Sequence of chain 1.N:
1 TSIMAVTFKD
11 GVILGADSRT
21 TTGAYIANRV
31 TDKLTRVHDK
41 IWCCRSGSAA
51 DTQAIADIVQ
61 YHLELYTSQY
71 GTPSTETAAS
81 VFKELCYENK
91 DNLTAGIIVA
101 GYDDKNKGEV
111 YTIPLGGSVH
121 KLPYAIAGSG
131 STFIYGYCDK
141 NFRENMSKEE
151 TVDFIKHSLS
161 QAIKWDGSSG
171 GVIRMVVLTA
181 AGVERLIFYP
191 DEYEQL

Sequence of chain 1.H:
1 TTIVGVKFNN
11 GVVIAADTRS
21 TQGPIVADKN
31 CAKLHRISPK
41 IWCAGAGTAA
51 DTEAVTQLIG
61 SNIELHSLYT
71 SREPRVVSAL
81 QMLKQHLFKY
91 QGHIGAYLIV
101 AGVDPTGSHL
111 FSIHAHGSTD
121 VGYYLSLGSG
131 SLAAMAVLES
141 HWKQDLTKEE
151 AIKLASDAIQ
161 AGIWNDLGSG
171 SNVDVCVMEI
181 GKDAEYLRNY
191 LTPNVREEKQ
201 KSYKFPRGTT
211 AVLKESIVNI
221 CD

Binding-site contacts:
Ligand atom O48 contacts residue THR1 of chain 1.N at 2.3 Å (h-bond).
Ligand atom C13 contacts residue HIS116 of chain 1.H at 3.7 Å.
Ligand atom O60 contacts residue SER129 of chain 1.N at 3.4 Å (h-bond).
Ligand atom C59 contacts residue SER129 of chain 1.N at 3.6 Å.
Ligand atom C43 contacts residue GLY47 of chain 1.N at 3.2 Å.
Ligand atom C59 contacts residue THR1 of chain 1.N at 2.5 Å.
Ligand atom O40 contacts residue THR21 of chain 1.N at 3.1 Å (h-bond).
Ligand atom C42 contacts residue THR1 of chain 1.N at 2.3 Å.
Ligand atom O40 contacts residue THR20 of chain 1.N at 3.4 Å.
Ligand atom O48 contacts residue SER46 of chain 1.N at 3.6 Å.
Ligand atom C27 contacts residue THR22 of chain 1.N at 3.1 Å.
Ligand atom C26 contacts residue ASP120 of chain 1.H at 3.8 Å.
Ligand atom N30 contacts residue THR21 of chain 1.N at 3.0 Å (h-bond).
Ligand atom C47 contacts residue THR1 of chain 1.N at 1.4 Å.
Ligand atom C45 contacts residue ARG45 of chain 1.N at 3.5 Å.
Ligand atom C31 contacts residue GLY47 of chain 1.N at 3.5 Å.
Ligand atom N41 contacts residue GLY47 of chain 1.N at 2.9 Å (h-bond).
Ligand atom C26 contacts residue SER118 of chain 1.H at 3.4 Å.
Ligand atom C16 contacts residue SER48 of chain 1.N at 3.6 Å.
Ligand atom O60 contacts residue THR1 of chain 1.N at 2.8 Å (h-bond).
Ligand atom C51 contacts residue THR1 of chain 1.N at 1.5 Å.
Ligand atom O29 contacts residue ALA49 of chain 1.N at 3.2 Å (h-bond).
Ligand atom C58 contacts residue THR1 of chain 1.N at 2.5 Å.
Ligand atom C43 contacts residue THR1 of chain 1.N at 2.8 Å.
Ligand atom C28 contacts residue THR21 of chain 1.N at 3.7 Å.
Ligand atom O21 contacts residue THR21 of chain 1.N at 3.6 Å.
Ligand atom C24 contacts residue THR20 of chain 1.N at 3.7 Å.
Ligand atom O9 contacts residue THR22 of chain 1.N at 3.6 Å.
Ligand atom C58 contacts residue SER168 of chain 1.N at 3.5 Å.
Ligand atom C23 contacts residue THR21 of chain 1.N at 3.4 Å.
Ligand atom C44 contacts residue THR1 of chain 1.N at 3.5 Å.
Ligand atom C46 contacts residue THR20 of chain 1.N at 3.5 Å.
Ligand atom C34 contacts residue GLY47 of chain 1.N at 3.4 Å.
Ligand atom N41 contacts residue THR1 of chain 1.N at 3.7 Å.
Ligand atom O21 contacts residue THR22 of chain 1.N at 3.7 Å.
Ligand atom C39 contacts residue GLY47 of chain 1.N at 3.6 Å.
Ligand atom C26 contacts residue HIS114 of chain 1.H at 3.5 Å.
Ligand atom O48 contacts residue GLY47 of chain 1.N at 2.8 Å (h-bond).
Ligand atom C42 contacts residue GLY47 of chain 1.N at 3.7 Å.
Ligand atom C58 contacts residue THR21 of chain 1.N at 3.8 Å.

This small molecule binds to this protein.
Small molecule (SMILES): CC(C)C[C@H](NC(=O)[C@H](CCc1ccccc1)NC(=O)CN1CCOCC1)C(=O)N[C@@H](Cc1ccccc1)C(=O)N[C@@H](CC(C)C)[C@@H](O)[C@H](C)CO